Sequence of chain 1.A:
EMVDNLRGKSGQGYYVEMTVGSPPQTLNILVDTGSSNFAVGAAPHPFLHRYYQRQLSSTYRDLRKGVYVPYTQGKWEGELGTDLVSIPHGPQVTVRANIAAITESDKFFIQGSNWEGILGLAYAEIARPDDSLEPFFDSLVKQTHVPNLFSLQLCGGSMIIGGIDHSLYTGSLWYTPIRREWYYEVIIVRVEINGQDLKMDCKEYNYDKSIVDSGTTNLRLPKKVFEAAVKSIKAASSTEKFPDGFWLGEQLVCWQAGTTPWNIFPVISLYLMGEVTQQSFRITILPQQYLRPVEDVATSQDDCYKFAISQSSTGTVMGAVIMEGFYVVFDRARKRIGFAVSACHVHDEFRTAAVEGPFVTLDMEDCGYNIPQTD

A small-molecule ligand and the protein it binds are described below.
Small molecule (SMILES): CCNc1cc(C(=O)N[C@@H](Cc2ccccc2)[C@H](O)CNC2CCCCC2)cc(N2CCCC2=O)c1

Binding-site contacts:
Ligand atom C2 contacts residue GLY231 of chain 1.A at 3.1 Å.
Ligand atom O9 contacts residue THR73 of chain 1.A at 3.2 Å (h-bond).
Ligand atom O58 contacts residue THR233 of chain 1.A at 3.3 Å (h-bond).
Ligand atom N38 contacts residue GLN74 of chain 1.A at 3.6 Å (h-bond).
Ligand atom C3 contacts residue GLY231 of chain 1.A at 3.6 Å.
Ligand atom C21 contacts residue GLN74 of chain 1.A at 3.3 Å.
Ligand atom C49 contacts residue ASN234 of chain 1.A at 3.5 Å.
Ligand atom C64 contacts residue TYR199 of chain 1.A at 3.4 Å (hydrophobic).
Ligand atom O58 contacts residue ASN234 of chain 1.A at 2.9 Å (h-bond).
Ligand atom N38 contacts residue THR233 of chain 1.A at 3.0 Å (h-bond).
Ligand atom C18 contacts residue LEU31 of chain 1.A at 3.6 Å (hydrophobic).
Ligand atom C41 contacts residue GLN13 of chain 1.A at 3.5 Å.
Ligand atom C65 contacts residue ILE227 of chain 1.A at 3.5 Å (hydrophobic).
Ligand atom N16 contacts residue GLY35 of chain 1.A at 3.2 Å (h-bond).
Ligand atom C59 contacts residue ASP229 of chain 1.A at 3.4 Å.
Ligand atom C62 contacts residue THR73 of chain 1.A at 3.4 Å.
Ligand atom C41 contacts residue GLY14 of chain 1.A at 3.5 Å.
Ligand atom C6 contacts residue GLN74 of chain 1.A at 3.6 Å.
Ligand atom N8 contacts residue GLY231 of chain 1.A at 2.9 Å (h-bond).
Ligand atom O58 contacts residue THR232 of chain 1.A at 3.5 Å.
Ligand atom N16 contacts residue ASP229 of chain 1.A at 2.6 Å (salt-bridge).
Ligand atom C61 contacts residue THR73 of chain 1.A at 3.4 Å.
Ligand atom O9 contacts residue TYR72 of chain 1.A at 3.5 Å.
Ligand atom C65 contacts residue GLY35 of chain 1.A at 3.4 Å.
Ligand atom C20 contacts residue PHE109 of chain 1.A at 3.6 Å (hydrophobic).
Ligand atom O13 contacts residue ASP33 of chain 1.A at 2.7 Å (salt-bridge).
Ligand atom O13 contacts residue GLY35 of chain 1.A at 3.3 Å (h-bond).
Ligand atom C49 contacts residue SER326 of chain 1.A at 3.6 Å.
Ligand atom N38 contacts residue GLY12 of chain 1.A at 3.6 Å (h-bond).
Ligand atom C6 contacts residue THR233 of chain 1.A at 3.6 Å.
Ligand atom O13 contacts residue TYR72 of chain 1.A at 3.4 Å.
Ligand atom C12 contacts residue ASP33 of chain 1.A at 3.5 Å.
Ligand atom C65 contacts residue TYR199 of chain 1.A at 3.4 Å (hydrophobic).
Ligand atom C20 contacts residue GLN74 of chain 1.A at 3.2 Å.
Ligand atom C39 contacts residue GLY12 of chain 1.A at 3.5 Å.
Ligand atom C11 contacts residue ASP33 of chain 1.A at 3.3 Å.
Ligand atom C15 contacts residue ASP229 of chain 1.A at 3.4 Å.
Ligand atom C61 contacts residue ASP229 of chain 1.A at 3.4 Å.
Ligand atom O9 contacts residue GLN74 of chain 1.A at 3.0 Å (h-bond).
Ligand atom C39 contacts residue GLN74 of chain 1.A at 3.6 Å.